Binding-site contacts:
Ligand atom C36 contacts residue ILE50 of chain 1.D at 3.7 Å (hydrophobic).
Ligand atom O10 contacts residue GLY49 of chain 1.C at 3.2 Å.
Ligand atom N1 contacts residue ASP30 of chain 1.C at 3.1 Å (salt-bridge).
Ligand atom C15 contacts residue THR82 of chain 1.D at 3.7 Å.
Ligand atom O28 contacts residue ALA28 of chain 1.D at 3.6 Å.
Ligand atom C36 contacts residue PRO81 of chain 1.C at 3.5 Å (hydrophobic).
Ligand atom C3 contacts residue ALA28 of chain 1.C at 3.4 Å (hydrophobic).
Ligand atom C4 contacts residue ALA28 of chain 1.C at 3.6 Å (hydrophobic).
Ligand atom O10 contacts residue ILE50 of chain 1.D at 3.2 Å.
Ligand atom O22 contacts residue ILE50 of chain 1.C at 3.7 Å.
Ligand atom O10 contacts residue GLY48 of chain 1.C at 3.7 Å.
Ligand atom O26 contacts residue ASP29 of chain 1.D at 3.4 Å (salt-bridge).
Ligand atom C17 contacts residue ASP25 of chain 1.D at 3.5 Å.
Ligand atom O18 contacts residue ASP25 of chain 1.C at 2.5 Å (salt-bridge).
Ligand atom O18 contacts residue GLY27 of chain 1.D at 3.5 Å.
Ligand atom C3 contacts residue ASP30 of chain 1.C at 3.5 Å.
Ligand atom O9 contacts residue ILE50 of chain 1.D at 3.6 Å.
Ligand atom O26 contacts residue ASP30 of chain 1.D at 3.2 Å (salt-bridge).
Ligand atom C30 contacts residue GLY48 of chain 1.D at 3.3 Å.
Ligand atom C16 contacts residue ASP25 of chain 1.C at 3.4 Å.
Ligand atom C6 contacts residue GLY48 of chain 1.C at 3.5 Å.
Ligand atom O18 contacts residue ASP25 of chain 1.D at 2.8 Å (salt-bridge).
Ligand atom C32 contacts residue ILE84 of chain 1.C at 3.5 Å (hydrophobic).
Ligand atom C27 contacts residue ASP29 of chain 1.D at 3.6 Å.
Ligand atom O23 contacts residue ALA28 of chain 1.D at 3.7 Å.
Ligand atom N20 contacts residue GLY27 of chain 1.D at 3.4 Å (h-bond).
Ligand atom C32 contacts residue ASP25 of chain 1.C at 3.3 Å.
Ligand atom C2 contacts residue ASP30 of chain 1.C at 3.8 Å.
Ligand atom O28 contacts residue ASP29 of chain 1.D at 2.6 Å (salt-bridge).
Ligand atom C34 contacts residue THR82 of chain 1.C at 3.6 Å.
Ligand atom C27 contacts residue ASP30 of chain 1.D at 3.6 Å.
Ligand atom C17 contacts residue ASP25 of chain 1.C at 3.4 Å.
Ligand atom C13 contacts residue GLY27 of chain 1.C at 3.7 Å.
Ligand atom C3 contacts residue VAL32 of chain 1.C at 3.6 Å (hydrophobic).
Ligand atom C29 contacts residue ASP29 of chain 1.D at 3.6 Å.
Ligand atom C33 contacts residue GLY27 of chain 1.D at 3.5 Å.
Ligand atom C29 contacts residue GLY27 of chain 1.D at 3.6 Å.
Ligand atom C36 contacts residue GLY49 of chain 1.D at 3.6 Å.
Ligand atom C31 contacts residue GLY48 of chain 1.D at 3.6 Å.
Ligand atom C12 contacts residue GLY27 of chain 1.C at 3.5 Å.

Sequence of chain 1.D:
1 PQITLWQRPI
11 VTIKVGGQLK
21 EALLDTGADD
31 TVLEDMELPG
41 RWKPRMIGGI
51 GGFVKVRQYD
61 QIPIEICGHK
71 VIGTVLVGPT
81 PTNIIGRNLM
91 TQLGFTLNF

Sequence of chain 1.C:
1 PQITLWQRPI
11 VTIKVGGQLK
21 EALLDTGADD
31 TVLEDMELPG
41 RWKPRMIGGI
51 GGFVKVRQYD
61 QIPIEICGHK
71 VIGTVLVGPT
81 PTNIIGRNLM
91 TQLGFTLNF

The small molecule below binds the protein below.
Small molecule (SMILES): CC(C)CN(C[C@@H](O)[C@H](Cc1ccccc1)NC(=O)O[C@H]1CO[C@H]2OCC[C@H]21)S(=O)(=O)c1ccc(N)cc1